The protein below binds the small molecule below.
Small molecule (SMILES): CC(=O)N[C@@H]1[C@@H](O)[C@H](O)[C@@H](CO)O[C@H]1O

Binding-site contacts:
Ligand atom O7 contacts residue ASN350 of chain 2.A at 4.2 Å.
Ligand atom N2 contacts residue ASN350 of chain 2.A at 2.9 Å (h-bond).
Ligand atom C7 contacts residue ASN350 of chain 2.A at 3.3 Å.
Ligand atom O5 contacts residue SER347 of chain 2.A at 3.6 Å.
Ligand atom C6 contacts residue SER347 of chain 2.A at 4.2 Å.
Ligand atom C8 contacts residue ASN350 of chain 2.A at 3.5 Å.
Ligand atom C4 contacts residue ASN350 of chain 2.A at 4.3 Å.
Ligand atom O5 contacts residue ASN350 of chain 2.A at 2.4 Å (h-bond).
Ligand atom C5 contacts residue ASN350 of chain 2.A at 3.7 Å.
Ligand atom C3 contacts residue ASN350 of chain 2.A at 3.8 Å.
Ligand atom C1 contacts residue ASN350 of chain 2.A at 1.5 Å.
Ligand atom C5 contacts residue SER347 of chain 2.A at 3.9 Å.
Ligand atom O6 contacts residue SER347 of chain 2.A at 4.2 Å.
Ligand atom C1 contacts residue SER347 of chain 2.A at 4.0 Å.
Ligand atom C2 contacts residue ASN350 of chain 2.A at 2.4 Å.

Sequence of chain 2.A:
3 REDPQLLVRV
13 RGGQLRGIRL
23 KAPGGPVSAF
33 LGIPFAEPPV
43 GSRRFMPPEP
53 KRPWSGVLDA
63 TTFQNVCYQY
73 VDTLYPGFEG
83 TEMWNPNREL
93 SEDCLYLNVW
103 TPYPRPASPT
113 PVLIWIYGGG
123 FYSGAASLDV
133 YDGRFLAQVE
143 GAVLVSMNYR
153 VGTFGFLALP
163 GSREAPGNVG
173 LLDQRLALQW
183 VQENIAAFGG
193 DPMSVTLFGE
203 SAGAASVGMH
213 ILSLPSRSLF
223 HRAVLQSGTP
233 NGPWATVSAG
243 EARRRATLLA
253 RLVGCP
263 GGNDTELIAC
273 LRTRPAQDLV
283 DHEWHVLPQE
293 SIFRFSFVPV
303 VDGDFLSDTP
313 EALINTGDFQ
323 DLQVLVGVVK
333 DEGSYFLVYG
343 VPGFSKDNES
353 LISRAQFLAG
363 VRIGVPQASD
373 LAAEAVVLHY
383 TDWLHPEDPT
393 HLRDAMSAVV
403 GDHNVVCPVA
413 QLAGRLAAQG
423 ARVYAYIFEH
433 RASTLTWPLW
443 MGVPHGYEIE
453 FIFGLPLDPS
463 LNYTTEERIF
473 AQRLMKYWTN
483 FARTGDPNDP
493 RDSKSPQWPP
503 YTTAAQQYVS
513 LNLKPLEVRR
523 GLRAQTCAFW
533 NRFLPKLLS